A protein and the small-molecule ligand that binds it are described below.
Small molecule (SMILES): CC(=O)N[C@@H]1[C@@H](O)[C@H](O)[C@@H](CO)O[C@H]1O

Binding-site contacts:
Ligand atom C2 contacts residue ASN235 of chain 1.C at 2.6 Å.
Ligand atom O5 contacts residue ASN235 of chain 1.C at 2.4 Å (h-bond).
Ligand atom O7 contacts residue ASN235 of chain 1.C at 4.1 Å.
Ligand atom C5 contacts residue ASN235 of chain 1.C at 3.7 Å.
Ligand atom C4 contacts residue ASN235 of chain 1.C at 4.4 Å.
Ligand atom N2 contacts residue ASN235 of chain 1.C at 2.9 Å (h-bond).
Ligand atom C3 contacts residue ASN235 of chain 1.C at 3.9 Å.
Ligand atom C1 contacts residue ASN235 of chain 1.C at 1.5 Å.
Ligand atom C7 contacts residue ASN235 of chain 1.C at 3.7 Å.

Sequence of chain 1.C:
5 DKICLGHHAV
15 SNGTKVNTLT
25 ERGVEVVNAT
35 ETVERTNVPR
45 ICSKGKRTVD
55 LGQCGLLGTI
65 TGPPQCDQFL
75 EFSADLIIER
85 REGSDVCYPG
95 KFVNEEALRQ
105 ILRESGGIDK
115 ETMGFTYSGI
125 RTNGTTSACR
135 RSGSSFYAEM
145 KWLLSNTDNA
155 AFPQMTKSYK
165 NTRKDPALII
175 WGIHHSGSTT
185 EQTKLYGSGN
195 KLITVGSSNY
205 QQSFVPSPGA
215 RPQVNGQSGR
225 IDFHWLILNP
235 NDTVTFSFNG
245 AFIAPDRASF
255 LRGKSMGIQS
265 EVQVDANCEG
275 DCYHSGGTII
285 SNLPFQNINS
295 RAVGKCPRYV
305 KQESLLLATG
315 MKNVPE